Sequence of chain 7.A:
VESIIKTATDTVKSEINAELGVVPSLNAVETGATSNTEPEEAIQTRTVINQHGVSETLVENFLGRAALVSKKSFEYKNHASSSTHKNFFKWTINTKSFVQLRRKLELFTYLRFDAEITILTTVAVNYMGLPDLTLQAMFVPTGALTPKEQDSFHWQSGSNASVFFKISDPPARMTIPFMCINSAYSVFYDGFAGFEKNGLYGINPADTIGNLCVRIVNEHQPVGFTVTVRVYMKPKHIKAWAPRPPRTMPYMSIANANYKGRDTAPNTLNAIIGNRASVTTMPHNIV

Sequence of chain 7.C:
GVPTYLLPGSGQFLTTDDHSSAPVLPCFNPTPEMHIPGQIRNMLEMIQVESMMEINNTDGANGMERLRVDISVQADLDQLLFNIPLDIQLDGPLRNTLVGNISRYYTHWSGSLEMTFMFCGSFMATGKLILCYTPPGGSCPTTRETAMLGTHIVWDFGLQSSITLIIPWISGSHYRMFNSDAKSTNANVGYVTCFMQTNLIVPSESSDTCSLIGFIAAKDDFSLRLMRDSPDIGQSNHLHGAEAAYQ

Binding-site contacts:
Ligand atom C3 contacts residue ARG104 of chain 7.C at 3.8 Å.
Ligand atom O2 contacts residue ASP91 of chain 7.C at 2.5 Å (salt-bridge).
Ligand atom C2 contacts residue ASP91 of chain 7.C at 3.2 Å.
Ligand atom O2 contacts residue PRO274 of chain 7.A at 3.4 Å.
Ligand atom C1 contacts residue ASN283 of chain 7.A at 3.4 Å.
Ligand atom C11 contacts residue ASP232 of chain 7.C at 3.6 Å.
Ligand atom C4 contacts residue ASP232 of chain 7.C at 3.4 Å.
Ligand atom C4 contacts residue PRO231 of chain 7.C at 3.6 Å (hydrophobic).
Ligand atom O1B contacts residue ARG104 of chain 7.C at 3.0 Å (salt-bridge).
Ligand atom C1 contacts residue ARG104 of chain 7.C at 3.8 Å.
Ligand atom C4 contacts residue ASN275 of chain 7.A at 3.7 Å.
Ligand atom O5 contacts residue ASN283 of chain 7.A at 3.7 Å.
Ligand atom O10 contacts residue ARG270 of chain 7.A at 3.6 Å.
Ligand atom C6 contacts residue ALA273 of chain 7.A at 3.8 Å (hydrophobic).
Ligand atom O10 contacts residue ASN275 of chain 7.A at 3.0 Å (h-bond).
Ligand atom C10 contacts residue ASN275 of chain 7.A at 3.3 Å.
Ligand atom O6 contacts residue PRO274 of chain 7.A at 3.6 Å.
Ligand atom O3 contacts residue ASP91 of chain 7.C at 3.5 Å.
Ligand atom O6 contacts residue ASN283 of chain 7.A at 3.0 Å (h-bond).
Ligand atom C5 contacts residue ASN275 of chain 7.A at 3.5 Å.
Ligand atom C5 contacts residue PRO231 of chain 7.C at 3.7 Å (hydrophobic).
Ligand atom C5 contacts residue PRO274 of chain 7.A at 3.9 Å (hydrophobic).
Ligand atom N5 contacts residue PRO231 of chain 7.C at 3.0 Å (h-bond).
Ligand atom O6 contacts residue GLY282 of chain 7.A at 3.5 Å.
Ligand atom O4 contacts residue ASP232 of chain 7.C at 2.8 Å (salt-bridge).
Ligand atom O2 contacts residue GLY282 of chain 7.A at 3.8 Å.
Ligand atom C5 contacts residue ASN283 of chain 7.A at 3.8 Å.
Ligand atom C5 contacts residue GLY282 of chain 7.A at 3.8 Å.
Ligand atom O6 contacts residue ALA273 of chain 7.A at 3.7 Å.
Ligand atom O4 contacts residue ARG95 of chain 7.C at 3.5 Å.
Ligand atom C10 contacts residue PRO231 of chain 7.C at 3.8 Å (hydrophobic).
Ligand atom N5 contacts residue ASN275 of chain 7.A at 3.4 Å (h-bond).
Ligand atom C11 contacts residue ILE233 of chain 7.C at 3.6 Å (hydrophobic).
Ligand atom C6 contacts residue ASN283 of chain 7.A at 3.8 Å.
Ligand atom C11 contacts residue PRO231 of chain 7.C at 3.5 Å (hydrophobic).
Ligand atom O4 contacts residue PRO231 of chain 7.C at 3.9 Å.
Ligand atom C6 contacts residue GLY282 of chain 7.A at 3.6 Å.
Ligand atom C11 contacts residue GLY234 of chain 7.C at 3.8 Å.
Ligand atom O7 contacts residue PRO274 of chain 7.A at 3.6 Å.
Ligand atom O4 contacts residue ASN275 of chain 7.A at 3.0 Å (h-bond).

The small molecule below binds the protein below.
Small molecule (SMILES): CC(=O)N[C@@H]1[C@@H](O)[C@H](O[C@@H]2O[C@H](CO)[C@H](O)[C@H](O[C@]3(C(=O)O)C[C@H](O)[C@@H](NC(C)=O)[C@H]([C@H](O)[C@H](O)CO)O3)[C@H]2O)[C@@H](CO)O[C@H]1O